This small molecule binds to this protein.
Small molecule (SMILES): CC(=O)N[C@H]1[C@H](O[C@H]2[C@H](O)[C@@H](NC(C)=O)CO[C@@H]2CO)O[C@H](CO)[C@@H](O)[C@@H]1O

Sequence of chain 1.C:
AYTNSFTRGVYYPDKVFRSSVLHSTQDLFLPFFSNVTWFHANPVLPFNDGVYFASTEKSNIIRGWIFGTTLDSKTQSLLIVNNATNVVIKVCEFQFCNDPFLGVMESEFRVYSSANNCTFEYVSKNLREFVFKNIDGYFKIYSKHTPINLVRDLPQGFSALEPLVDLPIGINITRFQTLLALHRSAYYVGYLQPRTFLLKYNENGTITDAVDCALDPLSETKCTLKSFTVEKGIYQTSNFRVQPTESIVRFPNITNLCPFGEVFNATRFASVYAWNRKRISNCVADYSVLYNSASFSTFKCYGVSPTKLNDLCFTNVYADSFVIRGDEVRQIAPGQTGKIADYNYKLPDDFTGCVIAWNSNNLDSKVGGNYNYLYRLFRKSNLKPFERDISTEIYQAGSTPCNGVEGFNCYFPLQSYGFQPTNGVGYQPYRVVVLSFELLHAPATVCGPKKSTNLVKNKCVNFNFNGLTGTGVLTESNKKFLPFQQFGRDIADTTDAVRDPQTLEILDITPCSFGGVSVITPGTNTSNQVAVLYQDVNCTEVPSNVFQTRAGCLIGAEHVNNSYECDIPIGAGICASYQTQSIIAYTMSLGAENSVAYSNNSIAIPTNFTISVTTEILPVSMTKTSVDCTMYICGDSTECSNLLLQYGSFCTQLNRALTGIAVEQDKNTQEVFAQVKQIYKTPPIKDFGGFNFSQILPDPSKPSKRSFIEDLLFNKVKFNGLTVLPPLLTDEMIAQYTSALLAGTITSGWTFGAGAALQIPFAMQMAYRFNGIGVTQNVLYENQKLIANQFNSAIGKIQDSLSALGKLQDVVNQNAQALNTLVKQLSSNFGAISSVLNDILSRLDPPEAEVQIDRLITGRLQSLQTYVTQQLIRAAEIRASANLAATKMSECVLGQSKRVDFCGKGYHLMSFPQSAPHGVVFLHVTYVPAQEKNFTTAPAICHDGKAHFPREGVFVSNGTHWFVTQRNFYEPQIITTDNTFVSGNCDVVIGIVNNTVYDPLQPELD

Binding-site contacts:
Ligand atom O5 contacts residue ASN1134 of chain 1.C at 2.5 Å (h-bond).
Ligand atom C1 contacts residue ASN1134 of chain 1.C at 1.6 Å.
Ligand atom C2 contacts residue ASN1134 of chain 1.C at 2.9 Å.
Ligand atom N2 contacts residue ASN1134 of chain 1.C at 3.2 Å (h-bond).
Ligand atom C7 contacts residue ASN1134 of chain 1.C at 3.5 Å.
Ligand atom C3 contacts residue ASN1134 of chain 1.C at 4.0 Å.
Ligand atom C4 contacts residue ASN1134 of chain 1.C at 4.4 Å.
Ligand atom O7 contacts residue ASN1134 of chain 1.C at 3.4 Å (h-bond).
Ligand atom C5 contacts residue ASN1134 of chain 1.C at 3.6 Å.